The protein below binds the small molecule below.
Small molecule (SMILES): CC(=O)N[C@@H]1[C@@H](O)[C@H](O)[C@@H](CO)O[C@H]1O

Sequence of chain 1.A:
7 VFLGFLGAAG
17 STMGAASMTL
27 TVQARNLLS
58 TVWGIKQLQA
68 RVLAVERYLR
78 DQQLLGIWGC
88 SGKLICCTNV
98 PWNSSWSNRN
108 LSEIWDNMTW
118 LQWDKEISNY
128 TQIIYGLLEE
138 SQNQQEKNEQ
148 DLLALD

Sequence of chain 1.C:
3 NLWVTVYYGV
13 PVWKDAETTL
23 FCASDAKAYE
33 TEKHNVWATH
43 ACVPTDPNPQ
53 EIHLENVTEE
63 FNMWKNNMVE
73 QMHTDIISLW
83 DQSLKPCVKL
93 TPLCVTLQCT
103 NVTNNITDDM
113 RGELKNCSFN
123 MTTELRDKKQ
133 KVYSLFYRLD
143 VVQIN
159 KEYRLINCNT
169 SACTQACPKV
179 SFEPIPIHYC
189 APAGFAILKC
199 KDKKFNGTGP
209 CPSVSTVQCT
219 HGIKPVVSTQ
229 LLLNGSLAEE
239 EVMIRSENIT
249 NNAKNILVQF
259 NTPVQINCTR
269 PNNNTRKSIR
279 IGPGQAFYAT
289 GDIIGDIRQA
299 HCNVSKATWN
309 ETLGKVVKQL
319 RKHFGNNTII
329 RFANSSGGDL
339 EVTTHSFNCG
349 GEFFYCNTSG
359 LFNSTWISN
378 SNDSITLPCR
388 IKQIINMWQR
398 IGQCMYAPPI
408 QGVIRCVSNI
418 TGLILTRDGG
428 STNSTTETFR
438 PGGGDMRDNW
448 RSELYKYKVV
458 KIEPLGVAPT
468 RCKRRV

Binding-site contacts:
Ligand atom N2 contacts residue SER17 of chain 1.A at 4.5 Å.
Ligand atom C7 contacts residue ASN58 of chain 1.C at 3.5 Å.
Ligand atom N2 contacts residue ASN58 of chain 1.C at 2.9 Å (h-bond).
Ligand atom O7 contacts residue GLU57 of chain 1.C at 3.7 Å.
Ligand atom C4 contacts residue ASN58 of chain 1.C at 4.2 Å.
Ligand atom O7 contacts residue ASN58 of chain 1.C at 3.7 Å.
Ligand atom C2 contacts residue ASN58 of chain 1.C at 2.5 Å.
Ligand atom N2 contacts residue GLY16 of chain 1.A at 4.4 Å.
Ligand atom C3 contacts residue ASN58 of chain 1.C at 3.8 Å.
Ligand atom C5 contacts residue ASN58 of chain 1.C at 3.7 Å.
Ligand atom O5 contacts residue ASN58 of chain 1.C at 2.4 Å (h-bond).
Ligand atom C1 contacts residue ASN58 of chain 1.C at 1.4 Å.
Ligand atom C8 contacts residue GLU57 of chain 1.C at 3.8 Å.
Ligand atom C7 contacts residue GLU57 of chain 1.C at 3.9 Å.